Sequence of chain 1.L:
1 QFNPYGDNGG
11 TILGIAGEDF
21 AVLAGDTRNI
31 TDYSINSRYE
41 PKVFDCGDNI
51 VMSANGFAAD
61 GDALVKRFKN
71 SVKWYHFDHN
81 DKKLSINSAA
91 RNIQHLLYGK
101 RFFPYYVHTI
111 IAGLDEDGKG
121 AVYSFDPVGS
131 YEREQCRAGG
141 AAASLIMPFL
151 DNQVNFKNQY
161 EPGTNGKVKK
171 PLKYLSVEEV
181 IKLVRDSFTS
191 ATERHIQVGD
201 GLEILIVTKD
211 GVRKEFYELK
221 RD

This small molecule binds to this protein.
Small molecule (SMILES): CC(=O)N[C@@H](CC(C)C)C(=O)N[C@@H](CC(C)C)C(=O)N[C@@H](CC(C)C)[C@@H](O)[C@H](C)CO

Binding-site contacts:
Ligand atom CD1 contacts residue ASP126 of chain 1.L at 3.8 Å.
Ligand atom C2 contacts residue MES1 of chain 1.OA at 3.6 Å.
Ligand atom C contacts residue MES1 of chain 1.OA at 3.8 Å.
Ligand atom O contacts residue ALA49 of chain 1.K at 3.1 Å (h-bond).
Ligand atom C3 contacts residue ARG19 of chain 1.K at 3.3 Å.
Ligand atom O contacts residue THR1 of chain 1.K at 3.5 Å (h-bond).
Ligand atom C1 contacts residue THR1 of chain 1.K at 2.4 Å.
Ligand atom CD2 contacts residue ALA49 of chain 1.K at 3.7 Å (hydrophobic).
Ligand atom C3 contacts residue TYR170 of chain 1.K at 3.0 Å (hydrophobic).
Ligand atom C1 contacts residue MES1 of chain 1.OA at 3.1 Å.
Ligand atom C3 contacts residue THR1 of chain 1.K at 2.4 Å.
Ligand atom O contacts residue GLY47 of chain 1.K at 3.1 Å (h-bond).
Ligand atom C contacts residue THR1 of chain 1.K at 1.4 Å.
Ligand atom CH3 contacts residue ASP126 of chain 1.L at 3.4 Å.
Ligand atom CA contacts residue THR21 of chain 1.K at 3.4 Å.
Ligand atom N contacts residue THR1 of chain 1.K at 3.6 Å (h-bond).
Ligand atom C1 contacts residue SER131 of chain 1.K at 3.7 Å.
Ligand atom CD2 contacts residue THR21 of chain 1.K at 3.8 Å.
Ligand atom CA contacts residue GLY47 of chain 1.K at 3.8 Å.
Ligand atom CG contacts residue LYS33 of chain 1.K at 3.8 Å.
Ligand atom CB contacts residue THR1 of chain 1.K at 2.7 Å.
Ligand atom C contacts residue GLY47 of chain 1.K at 3.5 Å.
Ligand atom C2 contacts residue THR1 of chain 1.K at 1.5 Å.
Ligand atom CG contacts residue THR1 of chain 1.K at 3.6 Å.
Ligand atom CA contacts residue GLY47 of chain 1.K at 3.4 Å.
Ligand atom N contacts residue ASP126 of chain 1.L at 3.3 Å (salt-bridge).
Ligand atom O contacts residue THR1 of chain 1.K at 2.2 Å (h-bond).
Ligand atom O contacts residue THR21 of chain 1.K at 3.1 Å (h-bond).
Ligand atom O contacts residue MES1 of chain 1.OA at 2.9 Å (h-bond).
Ligand atom N contacts residue THR21 of chain 1.K at 2.9 Å (h-bond).
Ligand atom CD2 contacts residue ALA27 of chain 1.K at 3.1 Å (hydrophobic).
Ligand atom CA contacts residue THR1 of chain 1.K at 2.4 Å.
Ligand atom C2 contacts residue TYR170 of chain 1.K at 3.6 Å (hydrophobic).
Ligand atom CB contacts residue GLY47 of chain 1.K at 3.3 Å.
Ligand atom CB contacts residue THR21 of chain 1.K at 3.8 Å.
Ligand atom N contacts residue GLY47 of chain 1.K at 2.9 Å (h-bond).
Ligand atom O contacts residue THR21 of chain 1.K at 3.2 Å (h-bond).
Ligand atom C contacts residue THR21 of chain 1.K at 3.6 Å.
Ligand atom CD1 contacts residue ALA49 of chain 1.K at 3.8 Å (hydrophobic).
Ligand atom O contacts residue ALA20 of chain 1.K at 3.5 Å.

Sequence of chain 1.K:
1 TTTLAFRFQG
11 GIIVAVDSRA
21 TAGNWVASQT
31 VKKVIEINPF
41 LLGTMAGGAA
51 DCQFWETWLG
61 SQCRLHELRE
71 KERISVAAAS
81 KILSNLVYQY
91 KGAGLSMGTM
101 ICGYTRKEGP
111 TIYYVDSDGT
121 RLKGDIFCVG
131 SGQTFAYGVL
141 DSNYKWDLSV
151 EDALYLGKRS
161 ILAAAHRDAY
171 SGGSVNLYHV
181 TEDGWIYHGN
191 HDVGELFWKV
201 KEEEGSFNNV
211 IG